Sequence of chain 14.A:
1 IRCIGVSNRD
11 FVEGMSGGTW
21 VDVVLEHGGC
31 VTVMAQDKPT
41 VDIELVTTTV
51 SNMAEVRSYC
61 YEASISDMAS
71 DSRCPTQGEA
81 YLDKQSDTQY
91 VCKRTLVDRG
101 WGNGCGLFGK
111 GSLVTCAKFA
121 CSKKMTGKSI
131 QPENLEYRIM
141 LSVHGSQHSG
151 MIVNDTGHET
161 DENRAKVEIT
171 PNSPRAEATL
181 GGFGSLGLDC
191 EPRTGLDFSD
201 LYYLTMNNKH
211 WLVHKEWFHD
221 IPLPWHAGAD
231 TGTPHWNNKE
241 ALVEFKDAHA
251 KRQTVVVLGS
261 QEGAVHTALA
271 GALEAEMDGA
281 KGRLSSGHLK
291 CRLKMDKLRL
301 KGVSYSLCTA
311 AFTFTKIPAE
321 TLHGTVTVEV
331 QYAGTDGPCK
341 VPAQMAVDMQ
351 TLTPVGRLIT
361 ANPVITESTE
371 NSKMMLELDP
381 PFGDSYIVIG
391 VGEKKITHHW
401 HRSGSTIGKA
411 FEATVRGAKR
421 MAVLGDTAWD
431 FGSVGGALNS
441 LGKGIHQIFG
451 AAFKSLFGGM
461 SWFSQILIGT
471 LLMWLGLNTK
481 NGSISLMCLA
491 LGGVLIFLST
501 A

Binding-site contacts:
Ligand atom O7 contacts residue THR156 of chain 14.A at 4.2 Å.
Ligand atom C8 contacts residue ASN154 of chain 14.A at 3.4 Å.
Ligand atom C5 contacts residue THR156 of chain 14.A at 3.7 Å.
Ligand atom C8 contacts residue GLY150 of chain 14.A at 4.3 Å.
Ligand atom C2 contacts residue ASN154 of chain 14.A at 2.9 Å.
Ligand atom O5 contacts residue ASN154 of chain 14.A at 3.7 Å.
Ligand atom O7 contacts residue VAL153 of chain 14.A at 2.8 Å (h-bond).
Ligand atom O5 contacts residue THR156 of chain 14.A at 3.9 Å.
Ligand atom C7 contacts residue VAL153 of chain 14.A at 4.0 Å (hydrophobic).
Ligand atom O7 contacts residue ASN154 of chain 14.A at 1.3 Å (h-bond).
Ligand atom C7 contacts residue ASN154 of chain 14.A at 1.9 Å.
Ligand atom C7 contacts residue GLY150 of chain 14.A at 4.5 Å.
Ligand atom C1 contacts residue THR156 of chain 14.A at 4.1 Å.
Ligand atom O7 contacts residue GLY150 of chain 14.A at 4.2 Å.
Ligand atom C6 contacts residue THR156 of chain 14.A at 4.2 Å.
Ligand atom C3 contacts residue ASN154 of chain 14.A at 4.3 Å.
Ligand atom N2 contacts residue ASN154 of chain 14.A at 2.2 Å (h-bond).
Ligand atom C1 contacts residue ASN154 of chain 14.A at 2.6 Å.

A small-molecule ligand and the protein it binds are described below.
Small molecule (SMILES): CC(=O)N[C@H]1[C@H](O[C@H]2[C@H](O)[C@@H](NC(C)=O)CO[C@@H]2CO)O[C@H](CO)[C@@H](O)[C@@H]1O